Sequence of chain 2.A:
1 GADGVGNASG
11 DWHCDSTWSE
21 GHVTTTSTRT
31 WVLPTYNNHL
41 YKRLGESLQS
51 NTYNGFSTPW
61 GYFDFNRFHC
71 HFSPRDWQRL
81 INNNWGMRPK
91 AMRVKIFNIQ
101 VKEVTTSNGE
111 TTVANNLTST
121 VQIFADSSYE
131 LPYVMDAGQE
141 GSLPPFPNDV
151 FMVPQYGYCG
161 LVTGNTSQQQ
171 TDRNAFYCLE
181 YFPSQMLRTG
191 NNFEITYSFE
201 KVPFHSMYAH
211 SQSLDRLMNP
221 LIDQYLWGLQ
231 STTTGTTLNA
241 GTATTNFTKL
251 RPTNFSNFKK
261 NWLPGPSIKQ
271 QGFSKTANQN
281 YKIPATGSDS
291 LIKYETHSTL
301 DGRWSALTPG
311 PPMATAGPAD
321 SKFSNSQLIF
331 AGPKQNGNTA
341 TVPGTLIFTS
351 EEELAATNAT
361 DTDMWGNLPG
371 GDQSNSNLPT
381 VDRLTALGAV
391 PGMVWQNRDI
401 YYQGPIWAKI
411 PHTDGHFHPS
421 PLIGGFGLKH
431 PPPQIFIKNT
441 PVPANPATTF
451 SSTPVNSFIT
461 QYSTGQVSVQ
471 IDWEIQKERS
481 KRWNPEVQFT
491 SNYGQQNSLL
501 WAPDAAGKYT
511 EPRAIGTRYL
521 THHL

The protein below binds the small molecule below.
Small molecule (SMILES): Nc1ncnc2c1ncn2[C@H]1C[C@H](O)[C@@H](COP(=O)(O)O)O1

Binding-site contacts:
Ligand atom O4' contacts residue HIS418 of chain 2.A at 4.1 Å.
Ligand atom C2 contacts residue VAL202 of chain 2.A at 4.3 Å (hydrophobic).
Ligand atom N1 contacts residue VAL202 of chain 2.A at 3.7 Å.
Ligand atom N6 contacts residue VAL202 of chain 2.A at 4.0 Å.
Ligand atom N7 contacts residue SER420 of chain 2.A at 3.9 Å.
Ligand atom C4 contacts residue PRO203 of chain 2.A at 4.2 Å (hydrophobic).
Ligand atom C5 contacts residue PRO203 of chain 2.A at 4.3 Å (hydrophobic).
Ligand atom N3 contacts residue PRO203 of chain 2.A at 4.4 Å.
Ligand atom N6 contacts residue GLY425 of chain 2.A at 4.1 Å.
Ligand atom C2' contacts residue PRO203 of chain 2.A at 4.0 Å (hydrophobic).
Ligand atom C8 contacts residue PRO203 of chain 2.A at 4.4 Å (hydrophobic).
Ligand atom C6 contacts residue PRO203 of chain 2.A at 4.4 Å (hydrophobic).
Ligand atom C5 contacts residue PRO419 of chain 2.A at 3.7 Å (hydrophobic).
Ligand atom N6 contacts residue GLY427 of chain 2.A at 2.8 Å (h-bond).
Ligand atom N1 contacts residue PRO419 of chain 2.A at 3.5 Å (h-bond).
Ligand atom C6 contacts residue GLY427 of chain 2.A at 3.7 Å.
Ligand atom P contacts residue HIS416 of chain 2.A at 4.0 Å.
Ligand atom N1 contacts residue GLY427 of chain 2.A at 2.7 Å (h-bond).
Ligand atom N6 contacts residue PRO419 of chain 2.A at 3.4 Å (h-bond).
Ligand atom C2 contacts residue PRO419 of chain 2.A at 4.0 Å (hydrophobic).
Ligand atom C6 contacts residue SER420 of chain 2.A at 4.3 Å.
Ligand atom O5' contacts residue PRO419 of chain 2.A at 3.9 Å.
Ligand atom N7 contacts residue PRO419 of chain 2.A at 4.3 Å.
Ligand atom O1P contacts residue HIS416 of chain 2.A at 4.2 Å.
Ligand atom O4' contacts residue PRO419 of chain 2.A at 4.3 Å.
Ligand atom N7 contacts residue HIS418 of chain 2.A at 4.4 Å.
Ligand atom C6 contacts residue VAL202 of chain 2.A at 3.9 Å (hydrophobic).
Ligand atom C8 contacts residue HIS418 of chain 2.A at 3.7 Å.
Ligand atom C4 contacts residue PRO419 of chain 2.A at 4.2 Å (hydrophobic).
Ligand atom C1' contacts residue HIS418 of chain 2.A at 4.1 Å.
Ligand atom C5 contacts residue SER420 of chain 2.A at 4.3 Å.
Ligand atom N9 contacts residue PRO203 of chain 2.A at 4.2 Å.
Ligand atom N9 contacts residue HIS418 of chain 2.A at 4.3 Å.
Ligand atom N3 contacts residue PRO419 of chain 2.A at 4.3 Å.
Ligand atom N6 contacts residue PHE426 of chain 2.A at 3.8 Å.
Ligand atom O2P contacts residue PRO419 of chain 2.A at 4.2 Å.
Ligand atom N6 contacts residue SER420 of chain 2.A at 4.0 Å.
Ligand atom O2P contacts residue HIS416 of chain 2.A at 2.8 Å (h-bond).
Ligand atom C6 contacts residue PRO419 of chain 2.A at 3.2 Å (hydrophobic).
Ligand atom C2 contacts residue GLY427 of chain 2.A at 3.4 Å.